The protein below binds the small molecule below.
Small molecule (SMILES): NCCC[C@H](N)C(=O)O

Binding-site contacts:
Ligand atom CD contacts residue LEU907 of chain 1.C at 3.6 Å (hydrophobic).
Ligand atom CD contacts residue LEU895 of chain 1.C at 4.2 Å (hydrophobic).
Ligand atom NE contacts residue SER792 of chain 1.C at 4.2 Å.
Ligand atom CB contacts residue ASP1041 of chain 1.C at 4.4 Å.
Ligand atom NE contacts residue VAL893 of chain 1.C at 3.4 Å.
Ligand atom NE contacts residue GLU783 of chain 1.C at 3.1 Å (salt-bridge).
Ligand atom CB contacts residue GLU783 of chain 1.C at 4.2 Å.
Ligand atom NE contacts residue ASP791 of chain 1.C at 2.8 Å (salt-bridge).
Ligand atom OXT contacts residue THR1042 of chain 1.C at 3.0 Å (h-bond).
Ligand atom N contacts residue TYR1040 of chain 1.C at 2.5 Å (h-bond).
Ligand atom O contacts residue LEU907 of chain 1.C at 4.0 Å.
Ligand atom CD contacts residue GLU892 of chain 1.C at 3.5 Å.
Ligand atom CG contacts residue LEU895 of chain 1.C at 4.0 Å (hydrophobic).
Ligand atom CG contacts residue VAL893 of chain 1.C at 4.5 Å (hydrophobic).
Ligand atom N contacts residue ASP1041 of chain 1.C at 3.5 Å (salt-bridge).
Ligand atom O contacts residue TYR1040 of chain 1.C at 3.8 Å.
Ligand atom C contacts residue LEU907 of chain 1.C at 3.9 Å (hydrophobic).
Ligand atom N contacts residue HIS1039 of chain 1.C at 4.0 Å.
Ligand atom CA contacts residue TYR1040 of chain 1.C at 3.6 Å (hydrophobic).
Ligand atom CG contacts residue GLU783 of chain 1.C at 4.4 Å.
Ligand atom O contacts residue ASP1041 of chain 1.C at 3.2 Å.
Ligand atom O contacts residue THR1042 of chain 1.C at 2.7 Å (h-bond).
Ligand atom CD contacts residue ASP791 of chain 1.C at 3.2 Å.
Ligand atom CG contacts residue LEU907 of chain 1.C at 4.3 Å (hydrophobic).
Ligand atom NE contacts residue GLU892 of chain 1.C at 2.3 Å (salt-bridge).
Ligand atom CG contacts residue GLU892 of chain 1.C at 3.8 Å.
Ligand atom O contacts residue THR1043 of chain 1.C at 4.2 Å.
Ligand atom CB contacts residue LEU907 of chain 1.C at 4.3 Å (hydrophobic).
Ligand atom NE contacts residue ALA793 of chain 1.C at 3.9 Å.
Ligand atom OXT contacts residue TYR1040 of chain 1.C at 4.2 Å.
Ligand atom OXT contacts residue LEU907 of chain 1.C at 3.3 Å.
Ligand atom CD contacts residue VAL893 of chain 1.C at 3.9 Å (hydrophobic).
Ligand atom C contacts residue TYR1040 of chain 1.C at 3.6 Å (hydrophobic).
Ligand atom C contacts residue ASP1041 of chain 1.C at 3.9 Å.
Ligand atom C contacts residue THR1042 of chain 1.C at 3.5 Å.
Ligand atom CA contacts residue ASP1041 of chain 1.C at 4.3 Å.
Ligand atom CD contacts residue GLU783 of chain 1.C at 3.5 Å.

Sequence of chain 1.C:
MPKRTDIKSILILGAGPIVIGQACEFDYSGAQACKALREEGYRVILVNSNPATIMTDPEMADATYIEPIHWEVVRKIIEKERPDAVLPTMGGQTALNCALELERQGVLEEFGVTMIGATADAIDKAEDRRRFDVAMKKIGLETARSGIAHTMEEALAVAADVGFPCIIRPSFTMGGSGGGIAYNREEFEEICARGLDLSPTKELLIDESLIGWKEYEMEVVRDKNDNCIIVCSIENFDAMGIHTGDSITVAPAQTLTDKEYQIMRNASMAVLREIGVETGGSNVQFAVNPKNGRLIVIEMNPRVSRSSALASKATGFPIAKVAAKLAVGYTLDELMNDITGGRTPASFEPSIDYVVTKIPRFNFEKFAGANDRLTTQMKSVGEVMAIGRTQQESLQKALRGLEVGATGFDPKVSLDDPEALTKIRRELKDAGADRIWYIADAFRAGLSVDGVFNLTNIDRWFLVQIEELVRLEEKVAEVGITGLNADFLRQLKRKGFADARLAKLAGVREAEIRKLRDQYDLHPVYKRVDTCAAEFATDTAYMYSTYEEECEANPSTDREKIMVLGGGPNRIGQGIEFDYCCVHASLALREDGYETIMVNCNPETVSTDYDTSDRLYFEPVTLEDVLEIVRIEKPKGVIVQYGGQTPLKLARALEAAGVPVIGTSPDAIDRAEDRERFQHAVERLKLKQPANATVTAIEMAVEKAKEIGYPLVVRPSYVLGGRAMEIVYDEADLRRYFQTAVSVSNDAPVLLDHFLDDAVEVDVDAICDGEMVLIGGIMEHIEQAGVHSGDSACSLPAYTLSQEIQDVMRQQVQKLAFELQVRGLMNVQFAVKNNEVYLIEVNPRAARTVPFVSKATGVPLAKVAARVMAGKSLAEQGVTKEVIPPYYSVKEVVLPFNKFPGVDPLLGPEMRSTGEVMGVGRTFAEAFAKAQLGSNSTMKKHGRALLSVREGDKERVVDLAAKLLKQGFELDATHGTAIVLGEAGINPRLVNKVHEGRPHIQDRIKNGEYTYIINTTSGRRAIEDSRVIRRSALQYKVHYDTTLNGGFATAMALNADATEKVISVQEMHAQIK